The protein below binds the small molecule below.
Small molecule (SMILES): Nc1nc2c(ncn2[C@@H]2O[C@H](CO[P](=O)(O)O[P](=O)(O)NP(=O)(O)O)[C@@H](O)[C@H]2O)c(=O)[nH]1

Sequence of chain 1.A:
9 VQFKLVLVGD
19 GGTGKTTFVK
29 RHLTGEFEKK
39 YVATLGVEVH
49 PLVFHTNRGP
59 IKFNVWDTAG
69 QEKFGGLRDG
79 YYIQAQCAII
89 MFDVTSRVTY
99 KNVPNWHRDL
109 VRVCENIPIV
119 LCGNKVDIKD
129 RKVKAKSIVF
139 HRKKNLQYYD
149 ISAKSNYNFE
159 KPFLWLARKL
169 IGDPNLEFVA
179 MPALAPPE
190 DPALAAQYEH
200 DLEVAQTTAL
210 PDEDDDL

Binding-site contacts:
Ligand atom O2B contacts residue THR21 of chain 1.A at 3.1 Å (h-bond).
Ligand atom N3B contacts residue GLY20 of chain 1.A at 3.0 Å (h-bond).
Ligand atom O2G contacts residue THR42 of chain 1.A at 2.8 Å (h-bond).
Ligand atom O1B contacts residue MG1 of chain 1.F at 2.1 Å.
Ligand atom PG contacts residue MG1 of chain 1.F at 3.1 Å.
Ligand atom PB contacts residue MG1 of chain 1.F at 3.1 Å.
Ligand atom O2A contacts residue THR24 of chain 1.A at 3.2 Å (h-bond).
Ligand atom O2A contacts residue GLY22 of chain 1.A at 3.2 Å.
Ligand atom O3G contacts residue GLY68 of chain 1.A at 3.0 Å (h-bond).
Ligand atom N7 contacts residue ASN122 of chain 1.A at 3.1 Å (h-bond).
Ligand atom O2A contacts residue THR25 of chain 1.A at 2.7 Å (h-bond).
Ligand atom O6 contacts residue LYS152 of chain 1.A at 3.0 Å (salt-bridge).
Ligand atom O6 contacts residue ASN122 of chain 1.A at 3.2 Å (h-bond).
Ligand atom O2G contacts residue MG1 of chain 1.F at 2.0 Å.
Ligand atom O3G contacts residue GLY19 of chain 1.A at 3.2 Å.
Ligand atom O6 contacts residue SER150 of chain 1.A at 3.4 Å (h-bond).
Ligand atom N1 contacts residue LYS152 of chain 1.A at 3.4 Å.
Ligand atom O1A contacts residue MG1 of chain 1.F at 3.1 Å.
Ligand atom O2' contacts residue LYS37 of chain 1.A at 3.2 Å (salt-bridge).
Ligand atom O6 contacts residue ALA151 of chain 1.A at 2.8 Å (h-bond).
Ligand atom O5' contacts residue THR25 of chain 1.A at 3.2 Å (h-bond).
Ligand atom O3A contacts residue GLY20 of chain 1.A at 3.5 Å.
Ligand atom C6 contacts residue LYS123 of chain 1.A at 3.5 Å.
Ligand atom O2B contacts residue GLY20 of chain 1.A at 3.3 Å (h-bond).
Ligand atom O3A contacts residue GLY22 of chain 1.A at 3.1 Å (h-bond).
Ligand atom N2 contacts residue ASP125 of chain 1.A at 3.0 Å (salt-bridge).
Ligand atom O2B contacts residue LYS23 of chain 1.A at 2.8 Å (salt-bridge).
Ligand atom O6 contacts residue ASP125 of chain 1.A at 3.4 Å (salt-bridge).
Ligand atom O2' contacts residue GLU36 of chain 1.A at 2.9 Å (salt-bridge).
Ligand atom O1G contacts residue GLY19 of chain 1.A at 3.4 Å.
Ligand atom O3' contacts residue LYS37 of chain 1.A at 2.9 Å (salt-bridge).
Ligand atom N3B contacts residue TYR39 of chain 1.A at 3.2 Å.
Ligand atom O2B contacts residue GLY22 of chain 1.A at 3.1 Å (h-bond).
Ligand atom O1A contacts residue TYR39 of chain 1.A at 3.3 Å.
Ligand atom N1 contacts residue ASP125 of chain 1.A at 2.9 Å (salt-bridge).
Ligand atom N3B contacts residue MG1 of chain 1.F at 3.1 Å.
Ligand atom O3G contacts residue LYS23 of chain 1.A at 2.4 Å (salt-bridge).
Ligand atom O1G contacts residue TYR39 of chain 1.A at 2.7 Å (h-bond).
Ligand atom O1B contacts residue THR24 of chain 1.A at 2.7 Å (h-bond).
Ligand atom O4' contacts residue LYS123 of chain 1.A at 3.3 Å (salt-bridge).